Sequence of chain 1.D:
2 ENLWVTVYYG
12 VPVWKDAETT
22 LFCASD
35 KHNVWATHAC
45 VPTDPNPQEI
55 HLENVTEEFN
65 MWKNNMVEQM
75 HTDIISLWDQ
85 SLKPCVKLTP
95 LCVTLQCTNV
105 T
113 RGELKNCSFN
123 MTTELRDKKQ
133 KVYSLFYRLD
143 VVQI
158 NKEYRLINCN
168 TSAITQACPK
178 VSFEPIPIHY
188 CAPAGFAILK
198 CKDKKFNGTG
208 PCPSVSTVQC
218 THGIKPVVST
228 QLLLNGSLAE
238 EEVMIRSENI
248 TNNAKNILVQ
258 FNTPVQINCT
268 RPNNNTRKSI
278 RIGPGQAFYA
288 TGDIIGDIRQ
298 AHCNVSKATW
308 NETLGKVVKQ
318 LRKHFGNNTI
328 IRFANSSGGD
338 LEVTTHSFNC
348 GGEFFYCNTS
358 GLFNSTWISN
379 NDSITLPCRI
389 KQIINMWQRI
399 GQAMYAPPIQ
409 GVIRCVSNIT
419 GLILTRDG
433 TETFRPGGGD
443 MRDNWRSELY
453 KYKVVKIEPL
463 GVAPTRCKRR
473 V

The protein below binds the small molecule below.
Small molecule (SMILES): CC(=O)N[C@@H]1[C@@H](O)[C@H](O)[C@@H](CO)O[C@H]1O

Binding-site contacts:
Ligand atom N2 contacts residue NAG1 of chain 1.X at 4.2 Å.
Ligand atom C2 contacts residue NAG1 of chain 1.X at 4.1 Å.
Ligand atom C2 contacts residue ASN332 of chain 1.D at 2.4 Å.
Ligand atom C8 contacts residue ASN332 of chain 1.D at 4.5 Å.
Ligand atom C7 contacts residue ASN355 of chain 1.D at 4.5 Å.
Ligand atom N2 contacts residue SER333 of chain 1.D at 4.3 Å.
Ligand atom C4 contacts residue ASN332 of chain 1.D at 4.2 Å.
Ligand atom N2 contacts residue SER357 of chain 1.D at 4.3 Å.
Ligand atom C8 contacts residue THR341 of chain 1.D at 4.1 Å.
Ligand atom N2 contacts residue ASN332 of chain 1.D at 2.9 Å (h-bond).
Ligand atom O3 contacts residue NAG1 of chain 1.X at 3.3 Å (h-bond).
Ligand atom O7 contacts residue ASN332 of chain 1.D at 3.5 Å (h-bond).
Ligand atom C1 contacts residue SER357 of chain 1.D at 3.7 Å.
Ligand atom C8 contacts residue NAG1 of chain 1.X at 3.7 Å.
Ligand atom C7 contacts residue NAG1 of chain 1.X at 3.5 Å.
Ligand atom C2 contacts residue SER357 of chain 1.D at 3.9 Å.
Ligand atom C7 contacts residue ASN332 of chain 1.D at 3.4 Å.
Ligand atom C3 contacts residue NAG1 of chain 1.X at 4.2 Å.
Ligand atom O7 contacts residue ASN355 of chain 1.D at 3.4 Å (h-bond).
Ligand atom O4 contacts residue NAG1 of chain 1.X at 4.4 Å.
Ligand atom C5 contacts residue ASN332 of chain 1.D at 3.7 Å.
Ligand atom O7 contacts residue NAG1 of chain 1.X at 2.7 Å (h-bond).
Ligand atom C4 contacts residue NAG1 of chain 1.X at 4.0 Å.
Ligand atom O7 contacts residue SER357 of chain 1.D at 3.2 Å (h-bond).
Ligand atom O5 contacts residue SER357 of chain 1.D at 4.0 Å.
Ligand atom C3 contacts residue ASN332 of chain 1.D at 3.8 Å.
Ligand atom O5 contacts residue ASN332 of chain 1.D at 2.4 Å (h-bond).
Ligand atom C1 contacts residue ASN332 of chain 1.D at 1.4 Å.
Ligand atom C1 contacts residue SER333 of chain 1.D at 4.3 Å.
Ligand atom C7 contacts residue SER357 of chain 1.D at 4.0 Å.